Binding-site contacts:
Ligand atom C4 contacts residue ASN33 of chain 1.A at 4.4 Å.
Ligand atom C9 contacts residue ARG36 of chain 1.A at 4.3 Å.
Ligand atom C3 contacts residue ASN33 of chain 1.A at 3.7 Å.
Ligand atom C11 contacts residue ARG40 of chain 1.A at 4.4 Å.
Ligand atom O25 contacts residue ILE42 of chain 1.A at 4.2 Å.
Ligand atom O25 contacts residue ARG40 of chain 1.A at 3.2 Å (salt-bridge).
Ligand atom N21 contacts residue ARG40 of chain 1.A at 3.4 Å (salt-bridge).
Ligand atom C11 contacts residue ARG36 of chain 1.A at 4.0 Å.
Ligand atom CL1 contacts residue ASN33 of chain 1.A at 3.8 Å.
Ligand atom N19 contacts residue ASN33 of chain 1.A at 3.9 Å.
Ligand atom C5 contacts residue LEU37 of chain 1.A at 3.8 Å (hydrophobic).
Ligand atom N21 contacts residue ARG36 of chain 1.A at 3.6 Å.
Ligand atom C12 contacts residue LEU37 of chain 1.A at 4.3 Å (hydrophobic).
Ligand atom C5 contacts residue ASN33 of chain 1.A at 4.1 Å.
Ligand atom C16 contacts residue ARG36 of chain 1.A at 3.9 Å.
Ligand atom O22 contacts residue ARG40 of chain 1.A at 3.2 Å (salt-bridge).
Ligand atom N20 contacts residue ARG36 of chain 1.A at 3.8 Å.
Ligand atom C12 contacts residue ASN33 of chain 1.A at 4.0 Å.
Ligand atom O25 contacts residue ARG36 of chain 1.A at 3.6 Å.
Ligand atom O25 contacts residue LEU37 of chain 1.A at 4.2 Å.
Ligand atom C10 contacts residue ASN33 of chain 1.A at 4.0 Å.
Ligand atom O22 contacts residue ARG36 of chain 1.A at 3.4 Å.
Ligand atom C5 contacts residue ARG36 of chain 1.A at 4.2 Å.
Ligand atom CL1 contacts residue LEU37 of chain 1.A at 3.6 Å.
Ligand atom C8 contacts residue ASN33 of chain 1.A at 4.2 Å.

The small molecule below binds the protein below.
Small molecule (SMILES): O=C(O)CCNc1cc(Nc2ccc3[nH]c(=O)[nH]c3c2)c(Cl)cc1[N+](=O)[O-]

Sequence of chain 1.A:
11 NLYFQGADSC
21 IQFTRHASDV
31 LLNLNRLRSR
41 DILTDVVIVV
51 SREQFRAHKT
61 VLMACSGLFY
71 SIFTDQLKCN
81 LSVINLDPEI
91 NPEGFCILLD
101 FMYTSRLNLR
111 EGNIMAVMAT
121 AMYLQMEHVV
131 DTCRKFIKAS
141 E